Sequence of chain 1.D:
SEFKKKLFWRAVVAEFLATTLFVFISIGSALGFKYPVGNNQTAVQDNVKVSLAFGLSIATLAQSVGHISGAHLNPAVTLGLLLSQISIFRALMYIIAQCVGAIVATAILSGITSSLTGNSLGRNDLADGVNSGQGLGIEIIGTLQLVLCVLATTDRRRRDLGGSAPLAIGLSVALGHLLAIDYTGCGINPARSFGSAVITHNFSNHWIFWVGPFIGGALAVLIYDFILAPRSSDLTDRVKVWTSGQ

Sequence of chain 1.C:
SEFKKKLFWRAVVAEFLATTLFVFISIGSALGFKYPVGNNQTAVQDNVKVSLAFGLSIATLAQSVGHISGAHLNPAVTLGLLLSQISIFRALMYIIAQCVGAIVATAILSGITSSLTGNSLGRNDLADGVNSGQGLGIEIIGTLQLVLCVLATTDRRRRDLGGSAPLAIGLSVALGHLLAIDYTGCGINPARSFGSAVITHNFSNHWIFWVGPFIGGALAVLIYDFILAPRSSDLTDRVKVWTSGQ

Binding-site contacts:
Ligand atom C23 contacts residue GLY140 of chain 1.C at 3.6 Å.
Ligand atom C24 contacts residue ILE143 of chain 1.C at 4.5 Å (hydrophobic).
Ligand atom C1 contacts residue ASN134 of chain 1.C at 3.9 Å.
Ligand atom C17 contacts residue GLY136 of chain 1.C at 4.2 Å.
Ligand atom C21 contacts residue GLY140 of chain 1.C at 3.8 Å.
Ligand atom C7 contacts residue GLY114 of chain 1.D at 3.3 Å.
Ligand atom C24 contacts residue ILE144 of chain 1.C at 4.3 Å (hydrophobic).
Ligand atom C27 contacts residue ILE111 of chain 1.D at 4.2 Å (hydrophobic).
Ligand atom C21 contacts residue GLY136 of chain 1.C at 3.7 Å.
Ligand atom C3 contacts residue ASN134 of chain 1.C at 4.3 Å.
Ligand atom C2 contacts residue ASN134 of chain 1.C at 3.8 Å.
Ligand atom C16 contacts residue ILE115 of chain 1.D at 3.9 Å (hydrophobic).
Ligand atom C16 contacts residue ILE111 of chain 1.D at 4.0 Å (hydrophobic).
Ligand atom C17 contacts residue ILE115 of chain 1.D at 4.5 Å (hydrophobic).
Ligand atom C15 contacts residue ILE115 of chain 1.D at 4.4 Å (hydrophobic).
Ligand atom C15 contacts residue ILE111 of chain 1.D at 4.4 Å (hydrophobic).
Ligand atom C11 contacts residue GLY136 of chain 1.C at 4.1 Å.
Ligand atom C8 contacts residue GLY114 of chain 1.D at 4.4 Å.
Ligand atom C6 contacts residue GLY114 of chain 1.D at 3.6 Å.
Ligand atom C12 contacts residue GLY136 of chain 1.C at 3.7 Å.
Ligand atom C5 contacts residue GLY114 of chain 1.D at 4.4 Å.
Ligand atom C12 contacts residue GLN137 of chain 1.C at 4.3 Å.
Ligand atom C3 contacts residue GLN137 of chain 1.C at 4.5 Å.

This protein binds this small molecule.
Small molecule (SMILES): CC(C)CCC[C@@H](C)[C@H]1CC[C@H]2[C@@H]3CC=C4C[C@@H](O)CC[C@]4(C)[C@H]3CC[C@]12C